Sequence of chain 44.A:
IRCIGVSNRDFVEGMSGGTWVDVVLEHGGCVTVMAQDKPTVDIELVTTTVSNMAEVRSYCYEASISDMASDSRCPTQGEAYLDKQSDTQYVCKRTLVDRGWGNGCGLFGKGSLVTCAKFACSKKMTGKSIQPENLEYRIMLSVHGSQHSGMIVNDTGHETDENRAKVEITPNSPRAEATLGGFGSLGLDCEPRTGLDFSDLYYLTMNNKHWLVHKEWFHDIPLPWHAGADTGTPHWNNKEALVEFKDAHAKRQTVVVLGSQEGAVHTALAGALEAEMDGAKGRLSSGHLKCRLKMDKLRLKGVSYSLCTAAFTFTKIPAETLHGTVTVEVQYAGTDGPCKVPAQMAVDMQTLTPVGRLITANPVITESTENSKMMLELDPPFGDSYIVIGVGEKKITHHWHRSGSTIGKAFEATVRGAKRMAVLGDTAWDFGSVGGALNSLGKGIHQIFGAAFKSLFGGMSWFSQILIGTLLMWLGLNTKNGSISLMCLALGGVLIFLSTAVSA

The small molecule below binds the protein below.
Small molecule (SMILES): CC(=O)N[C@@H]1[C@@H](O)[C@H](O)[C@@H](CO)O[C@H]1O

Binding-site contacts:
Ligand atom C4 contacts residue ASN154 of chain 44.A at 4.3 Å.
Ligand atom O7 contacts residue ASP161 of chain 44.A at 3.7 Å.
Ligand atom C2 contacts residue ASN154 of chain 44.A at 2.5 Å.
Ligand atom C3 contacts residue THR160 of chain 44.A at 3.9 Å.
Ligand atom C2 contacts residue THR160 of chain 44.A at 2.7 Å.
Ligand atom C8 contacts residue VAL153 of chain 44.A at 4.4 Å (hydrophobic).
Ligand atom C1 contacts residue THR160 of chain 44.A at 3.0 Å.
Ligand atom C1 contacts residue ASN154 of chain 44.A at 1.6 Å.
Ligand atom O6 contacts residue HIS158 of chain 44.A at 3.4 Å (h-bond).
Ligand atom C5 contacts residue THR160 of chain 44.A at 3.7 Å.
Ligand atom O7 contacts residue THR160 of chain 44.A at 2.5 Å.
Ligand atom O7 contacts residue ASN154 of chain 44.A at 2.7 Å (h-bond).
Ligand atom O5 contacts residue ASN154 of chain 44.A at 2.4 Å (h-bond).
Ligand atom C8 contacts residue ASN154 of chain 44.A at 4.1 Å.
Ligand atom N2 contacts residue ASN154 of chain 44.A at 3.0 Å (h-bond).
Ligand atom C7 contacts residue ASN154 of chain 44.A at 3.0 Å.
Ligand atom O5 contacts residue HIS158 of chain 44.A at 3.8 Å.
Ligand atom C6 contacts residue THR160 of chain 44.A at 3.7 Å.
Ligand atom C6 contacts residue HIS158 of chain 44.A at 4.0 Å.
Ligand atom O3 contacts residue THR160 of chain 44.A at 4.3 Å.
Ligand atom C5 contacts residue ASN154 of chain 44.A at 3.8 Å.
Ligand atom N2 contacts residue THR160 of chain 44.A at 3.5 Å.
Ligand atom O5 contacts residue THR160 of chain 44.A at 3.2 Å.
Ligand atom C4 contacts residue THR160 of chain 44.A at 3.6 Å.
Ligand atom C7 contacts residue THR160 of chain 44.A at 3.4 Å.
Ligand atom C8 contacts residue ILE152 of chain 44.A at 4.3 Å (hydrophobic).
Ligand atom C3 contacts residue ASN154 of chain 44.A at 3.9 Å.